Binding-site contacts:
Ligand atom C1 contacts residue THR94 of chain 1.K at 3.1 Å.
Ligand atom O5 contacts residue PHE162 of chain 1.K at 3.5 Å.
Ligand atom O1 contacts residue THR94 of chain 1.K at 3.2 Å (h-bond).
Ligand atom C3 contacts residue GLU198 of chain 1.K at 3.3 Å.
Ligand atom C2 contacts residue THR94 of chain 1.K at 3.9 Å.
Ligand atom O2P contacts residue ARG30 of chain 1.K at 3.1 Å (salt-bridge).
Ligand atom O2 contacts residue MET197 of chain 1.K at 2.9 Å (h-bond).
Ligand atom O1P contacts residue ARG48 of chain 1.L at 2.8 Å (salt-bridge).
Ligand atom C5 contacts residue HIS8 of chain 1.L at 3.4 Å.
Ligand atom O4 contacts residue THR94 of chain 1.K at 3.3 Å (h-bond).
Ligand atom O3P contacts residue THR94 of chain 1.K at 2.6 Å (h-bond).
Ligand atom O4 contacts residue URF1 of chain 1.GA at 3.0 Å (h-bond).
Ligand atom O2 contacts residue GLU196 of chain 1.K at 3.3 Å.
Ligand atom O1 contacts residue ARG91 of chain 1.K at 3.2 Å (salt-bridge).
Ligand atom O2P contacts residue ILE92 of chain 1.K at 3.5 Å (h-bond).
Ligand atom O2 contacts residue GLU198 of chain 1.K at 2.4 Å (salt-bridge).
Ligand atom O5 contacts residue HIS8 of chain 1.L at 2.7 Å (h-bond).
Ligand atom O5 contacts residue URF1 of chain 1.GA at 3.6 Å (h-bond).
Ligand atom C3 contacts residue MET197 of chain 1.K at 3.9 Å (hydrophobic).
Ligand atom O3 contacts residue GLU198 of chain 1.K at 2.6 Å (salt-bridge).
Ligand atom O2P contacts residue GLY93 of chain 1.K at 3.3 Å.
Ligand atom C5 contacts residue URF1 of chain 1.GA at 3.5 Å.
Ligand atom O3P contacts residue ARG48 of chain 1.L at 3.2 Å (salt-bridge).
Ligand atom P contacts residue THR94 of chain 1.K at 3.6 Å.
Ligand atom C2 contacts residue MET197 of chain 1.K at 3.8 Å (hydrophobic).
Ligand atom O2 contacts residue ARG91 of chain 1.K at 3.0 Å (salt-bridge).
Ligand atom O1P contacts residue GLY26 of chain 1.K at 3.8 Å.
Ligand atom O2P contacts residue ARG91 of chain 1.K at 3.1 Å (salt-bridge).
Ligand atom C1 contacts residue URF1 of chain 1.GA at 3.6 Å.
Ligand atom C1 contacts residue ARG91 of chain 1.K at 3.9 Å.
Ligand atom O2P contacts residue GLY26 of chain 1.K at 3.2 Å (h-bond).
Ligand atom P contacts residue ARG30 of chain 1.K at 3.9 Å.
Ligand atom C2 contacts residue URF1 of chain 1.GA at 3.6 Å.
Ligand atom C2 contacts residue GLU198 of chain 1.K at 3.4 Å.
Ligand atom C5 contacts residue PHE162 of chain 1.K at 3.7 Å (hydrophobic).
Ligand atom C4 contacts residue URF1 of chain 1.GA at 3.7 Å.
Ligand atom O3 contacts residue ILE69 of chain 1.K at 3.3 Å.
Ligand atom P contacts residue ARG48 of chain 1.L at 3.8 Å.
Ligand atom O1 contacts residue GLY93 of chain 1.K at 3.9 Å.
Ligand atom O3P contacts residue ARG30 of chain 1.K at 3.5 Å (salt-bridge).

A protein and the small-molecule ligand that binds it are described below.
Small molecule (SMILES): O=P(O)(O)O[C@H]1O[C@H](CO)[C@@H](O)[C@H]1O

Sequence of chain 1.K:
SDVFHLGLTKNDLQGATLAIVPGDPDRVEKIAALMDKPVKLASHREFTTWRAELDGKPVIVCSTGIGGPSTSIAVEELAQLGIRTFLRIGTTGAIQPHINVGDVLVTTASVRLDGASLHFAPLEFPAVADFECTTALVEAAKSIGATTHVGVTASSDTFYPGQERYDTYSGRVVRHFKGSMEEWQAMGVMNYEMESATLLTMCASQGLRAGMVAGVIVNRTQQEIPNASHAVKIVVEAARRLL

Sequence of chain 1.L:
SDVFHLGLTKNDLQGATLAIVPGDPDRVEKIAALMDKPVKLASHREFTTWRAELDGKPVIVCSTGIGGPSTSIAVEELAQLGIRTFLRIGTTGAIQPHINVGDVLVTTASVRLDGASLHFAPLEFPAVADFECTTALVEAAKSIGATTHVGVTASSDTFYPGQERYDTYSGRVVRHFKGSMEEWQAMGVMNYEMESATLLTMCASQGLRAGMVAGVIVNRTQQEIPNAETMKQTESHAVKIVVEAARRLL